The small molecule below binds the protein below.
Small molecule (SMILES): CC(=O)N[C@@H]1[C@@H](O)[C@H](O)[C@@H](CO)O[C@H]1O

Binding-site contacts:
Ligand atom C3 contacts residue ASN69 of chain 1.DA at 3.9 Å.
Ligand atom O5 contacts residue ASN69 of chain 1.DA at 2.3 Å (h-bond).
Ligand atom C1 contacts residue ASN69 of chain 1.DA at 1.4 Å.
Ligand atom C2 contacts residue ASN69 of chain 1.DA at 2.5 Å.
Ligand atom C7 contacts residue ASN69 of chain 1.DA at 3.4 Å.
Ligand atom C5 contacts residue ASN69 of chain 1.DA at 3.6 Å.
Ligand atom C8 contacts residue ASN69 of chain 1.DA at 3.7 Å.
Ligand atom N2 contacts residue ASN69 of chain 1.DA at 2.5 Å (h-bond).
Ligand atom C4 contacts residue ASN69 of chain 1.DA at 4.2 Å.
Ligand atom O7 contacts residue ASN69 of chain 1.DA at 4.4 Å.

Sequence of chain 1.DA:
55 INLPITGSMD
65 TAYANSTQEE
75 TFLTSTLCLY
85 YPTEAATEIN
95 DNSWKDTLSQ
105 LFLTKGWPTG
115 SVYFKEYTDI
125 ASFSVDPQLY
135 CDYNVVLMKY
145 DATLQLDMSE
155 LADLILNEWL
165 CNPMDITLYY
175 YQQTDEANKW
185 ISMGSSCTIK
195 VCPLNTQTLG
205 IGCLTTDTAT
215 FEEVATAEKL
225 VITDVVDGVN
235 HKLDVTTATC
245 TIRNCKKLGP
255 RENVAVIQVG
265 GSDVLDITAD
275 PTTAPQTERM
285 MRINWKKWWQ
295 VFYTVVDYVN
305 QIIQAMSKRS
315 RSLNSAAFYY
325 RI